Binding-site contacts:
Ligand atom C5' contacts residue ASP264 of chain 1.A at 3.8 Å.
Ligand atom C4' contacts residue PRO172 of chain 1.A at 3.9 Å (hydrophobic).
Ligand atom C5 contacts residue TRP238 of chain 1.A at 3.6 Å (hydrophobic).
Ligand atom O4 contacts residue HIS171 of chain 1.A at 3.1 Å.
Ligand atom O2 contacts residue GDU1 of chain 1.C at 2.6 Å (h-bond).
Ligand atom C4' contacts residue HIS171 of chain 1.A at 4.0 Å.
Ligand atom C3 contacts residue GDU1 of chain 1.C at 3.9 Å.
Ligand atom C3' contacts residue SER173 of chain 1.A at 4.0 Å.
Ligand atom C5' contacts residue PRO172 of chain 1.A at 3.6 Å (hydrophobic).
Ligand atom C3 contacts residue TRP238 of chain 1.A at 3.6 Å (hydrophobic).
Ligand atom C7' contacts residue TRP263 of chain 1.A at 3.5 Å (hydrophobic).
Ligand atom C6' contacts residue MET204 of chain 1.A at 3.7 Å (hydrophobic).
Ligand atom C1 contacts residue MET204 of chain 1.A at 4.0 Å (hydrophobic).
Ligand atom C4 contacts residue TRP238 of chain 1.A at 3.5 Å (hydrophobic).
Ligand atom C8' contacts residue TRP263 of chain 1.A at 3.6 Å (hydrophobic).
Ligand atom O1 contacts residue HIS171 of chain 1.A at 3.8 Å.
Ligand atom O4 contacts residue GLU241 of chain 1.A at 2.6 Å (salt-bridge).
Ligand atom C7' contacts residue ASP264 of chain 1.A at 3.7 Å.
Ligand atom C4 contacts residue HIS171 of chain 1.A at 4.0 Å.
Ligand atom C1 contacts residue HIS171 of chain 1.A at 4.0 Å.
Ligand atom C6 contacts residue TRP238 of chain 1.A at 3.6 Å (hydrophobic).
Ligand atom C8' contacts residue MET152 of chain 1.A at 3.9 Å (hydrophobic).
Ligand atom C5 contacts residue HIS171 of chain 1.A at 3.8 Å.
Ligand atom C6' contacts residue PRO172 of chain 1.A at 3.8 Å (hydrophobic).
Ligand atom C7' contacts residue ALA281 of chain 1.A at 3.9 Å (hydrophobic).
Ligand atom C2' contacts residue SER173 of chain 1.A at 3.4 Å.
Ligand atom C6 contacts residue THR183 of chain 1.A at 3.4 Å.
Ligand atom C6 contacts residue TYR202 of chain 1.A at 3.9 Å (hydrophobic).
Ligand atom C6 contacts residue HIS171 of chain 1.A at 3.7 Å.
Ligand atom C8' contacts residue LEU262 of chain 1.A at 4.0 Å (hydrophobic).
Ligand atom C2 contacts residue GDU1 of chain 1.C at 3.4 Å.
Ligand atom O6 contacts residue PHE174 of chain 1.A at 3.5 Å.
Ligand atom O6 contacts residue THR183 of chain 1.A at 2.9 Å (h-bond).
Ligand atom C3' contacts residue LEU267 of chain 1.A at 3.7 Å (hydrophobic).
Ligand atom O5 contacts residue HIS171 of chain 1.A at 3.1 Å.
Ligand atom O6 contacts residue TRP238 of chain 1.A at 3.4 Å (h-bond).
Ligand atom O3 contacts residue GDU1 of chain 1.C at 3.3 Å (h-bond).
Ligand atom C4' contacts residue SER173 of chain 1.A at 3.6 Å.
Ligand atom C6 contacts residue GLU241 of chain 1.A at 3.6 Å.
Ligand atom C4 contacts residue GLU241 of chain 1.A at 3.3 Å.

A protein and the small-molecule ligand that binds it are described below.
Small molecule (SMILES): CC/C=C/CCCCO[C@@H]1O[C@H](CO)[C@H](O)[C@H](N)[C@H]1O[C@@H]1O[C@@H](C)[C@@H](O)[C@@H](O)[C@@H]1O

Sequence of chain 1.A:
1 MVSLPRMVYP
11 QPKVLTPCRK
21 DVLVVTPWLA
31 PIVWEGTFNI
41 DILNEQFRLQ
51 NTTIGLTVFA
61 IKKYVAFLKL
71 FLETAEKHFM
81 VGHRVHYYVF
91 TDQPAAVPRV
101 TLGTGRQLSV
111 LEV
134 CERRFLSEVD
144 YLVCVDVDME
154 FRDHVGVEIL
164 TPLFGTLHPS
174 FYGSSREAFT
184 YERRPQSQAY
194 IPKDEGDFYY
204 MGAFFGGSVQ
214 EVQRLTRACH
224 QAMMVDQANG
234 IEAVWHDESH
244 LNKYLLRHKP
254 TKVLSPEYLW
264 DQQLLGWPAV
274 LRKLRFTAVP